Sequence of chain 1.A:
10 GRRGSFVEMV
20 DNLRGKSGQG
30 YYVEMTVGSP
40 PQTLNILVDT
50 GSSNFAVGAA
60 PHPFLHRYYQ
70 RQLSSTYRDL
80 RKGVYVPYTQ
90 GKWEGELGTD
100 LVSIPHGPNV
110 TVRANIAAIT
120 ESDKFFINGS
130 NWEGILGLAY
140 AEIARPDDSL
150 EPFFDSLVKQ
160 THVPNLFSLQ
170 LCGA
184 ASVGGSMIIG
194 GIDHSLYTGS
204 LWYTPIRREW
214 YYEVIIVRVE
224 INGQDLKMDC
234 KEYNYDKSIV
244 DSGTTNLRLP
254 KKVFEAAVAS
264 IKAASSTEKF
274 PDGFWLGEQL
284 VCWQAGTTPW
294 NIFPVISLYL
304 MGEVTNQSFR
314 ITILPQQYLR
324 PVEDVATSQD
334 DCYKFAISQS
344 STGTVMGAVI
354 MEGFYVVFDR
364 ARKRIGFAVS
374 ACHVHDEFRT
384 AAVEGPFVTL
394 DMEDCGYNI

The small molecule below binds the protein below.
Small molecule (SMILES): COc1cccc(CNC[C@@H](O)[C@H](Cc2ccccc2)NC(=O)c2cc(C(=O)N[C@H](C)c3ccccc3)cc(N(C)S(C)(=O)=O)c2)c1

Binding-site contacts:
Ligand atom O24 contacts residue ASN249 of chain 1.A at 3.1 Å (h-bond).
Ligand atom O22 contacts residue THR88 of chain 1.A at 3.3 Å.
Ligand atom C43 contacts residue GLY50 of chain 1.A at 3.1 Å.
Ligand atom N4 contacts residue ASP244 of chain 1.A at 2.6 Å (salt-bridge).
Ligand atom C32 contacts residue ASP48 of chain 1.A at 3.4 Å.
Ligand atom O3 contacts residue TYR87 of chain 1.A at 3.5 Å.
Ligand atom C12 contacts residue SER245 of chain 1.A at 3.5 Å.
Ligand atom O23 contacts residue ARG251 of chain 1.A at 3.1 Å.
Ligand atom C11 contacts residue GLY246 of chain 1.A at 3.6 Å.
Ligand atom O3 contacts residue SER51 of chain 1.A at 3.5 Å.
Ligand atom C15 contacts residue GLY27 of chain 1.A at 3.4 Å.
Ligand atom C34 contacts residue GLN89 of chain 1.A at 3.4 Å.
Ligand atom C28 contacts residue GLY246 of chain 1.A at 3.1 Å.
Ligand atom C21 contacts residue THR248 of chain 1.A at 3.2 Å.
Ligand atom C15 contacts residue THR248 of chain 1.A at 3.2 Å.
Ligand atom C15 contacts residue GLY29 of chain 1.A at 3.3 Å.
Ligand atom C45 contacts residue PRO86 of chain 1.A at 3.6 Å (hydrophobic).
Ligand atom N4 contacts residue GLY50 of chain 1.A at 3.2 Å (h-bond).
Ligand atom O23 contacts residue ASN249 of chain 1.A at 3.5 Å (h-bond).
Ligand atom O3 contacts residue ASP48 of chain 1.A at 2.6 Å (salt-bridge).
Ligand atom C30 contacts residue ASP244 of chain 1.A at 3.1 Å.
Ligand atom O21 contacts residue THR248 of chain 1.A at 3.1 Å (h-bond).
Ligand atom N21 contacts residue GLY246 of chain 1.A at 3.2 Å (h-bond).
Ligand atom C41 contacts residue ASP244 of chain 1.A at 3.5 Å.
Ligand atom C47 contacts residue THR88 of chain 1.A at 3.4 Å.
Ligand atom N3 contacts residue GLY246 of chain 1.A at 3.0 Å (h-bond).
Ligand atom N3 contacts residue THR247 of chain 1.A at 3.6 Å (h-bond).
Ligand atom C35 contacts residue GLN89 of chain 1.A at 3.3 Å.
Ligand atom O22 contacts residue GLN89 of chain 1.A at 3.0 Å (h-bond).
Ligand atom O21 contacts residue GLN89 of chain 1.A at 3.3 Å (h-bond).
Ligand atom O3 contacts residue GLY50 of chain 1.A at 3.4 Å (h-bond).
Ligand atom O23 contacts residue SER341 of chain 1.A at 3.4 Å (h-bond).
Ligand atom O24 contacts residue THR248 of chain 1.A at 3.4 Å (h-bond).
Ligand atom C16 contacts residue THR248 of chain 1.A at 3.4 Å.
Ligand atom C24 contacts residue GLN89 of chain 1.A at 3.4 Å.
Ligand atom O22 contacts residue TYR87 of chain 1.A at 3.4 Å.
Ligand atom C39 contacts residue ASP244 of chain 1.A at 3.5 Å.
Ligand atom N21 contacts residue THR248 of chain 1.A at 3.4 Å (h-bond).
Ligand atom C14 contacts residue GLY29 of chain 1.A at 3.4 Å.
Ligand atom O24 contacts residue THR247 of chain 1.A at 3.6 Å.